A small-molecule ligand and the protein it binds are described below.
Small molecule (SMILES): COC(=O)N1CCC(Oc2cccc([C@@H](CC#N)Nc3nc4n(n3)C(=O)CC(C)=N4)c2)CC1

Binding-site contacts:
Ligand atom N6 contacts residue MET74 of chain 9.B at 2.8 Å (h-bond).
Ligand atom C6 contacts residue ARG88 of chain 9.B at 3.6 Å.
Ligand atom C12 contacts residue ALA37 of chain 9.B at 3.8 Å (hydrophobic).
Ligand atom C contacts residue ARG88 of chain 9.B at 3.6 Å.
Ligand atom N2 contacts residue MET74 of chain 9.B at 3.8 Å.
Ligand atom C14 contacts residue PHE70 of chain 9.B at 3.8 Å (hydrophobic).
Ligand atom C21 contacts residue MET74 of chain 9.B at 3.9 Å (hydrophobic).
Ligand atom C8 contacts residue THR10 of chain 9.B at 3.7 Å.
Ligand atom C21 contacts residue LEU73 of chain 9.B at 3.7 Å (hydrophobic).
Ligand atom N5 contacts residue LEU73 of chain 9.B at 3.6 Å.
Ligand atom N2 contacts residue LEU73 of chain 9.B at 3.8 Å.
Ligand atom C14 contacts residue ASP72 of chain 9.B at 3.2 Å.
Ligand atom N3 contacts residue HIS138 of chain 11.B at 3.5 Å (h-bond).
Ligand atom C16 contacts residue HIS138 of chain 11.B at 3.9 Å.
Ligand atom C20 contacts residue VAL135 of chain 11.B at 3.8 Å (hydrophobic).
Ligand atom C13 contacts residue ASP72 of chain 9.B at 3.7 Å.
Ligand atom O1 contacts residue MET74 of chain 9.B at 3.8 Å.
Ligand atom O1 contacts residue ASN106 of chain 9.B at 3.2 Å (h-bond).
Ligand atom O3 contacts residue GLU134 of chain 11.B at 3.6 Å.
Ligand atom C2 contacts residue MET74 of chain 9.B at 3.7 Å (hydrophobic).
Ligand atom C1 contacts residue MET74 of chain 9.B at 3.8 Å (hydrophobic).
Ligand atom N1 contacts residue ALA38 of chain 9.B at 3.5 Å (h-bond).
Ligand atom C8 contacts residue ALA37 of chain 9.B at 3.6 Å (hydrophobic).
Ligand atom N1 contacts residue SER39 of chain 9.B at 2.9 Å (h-bond).
Ligand atom C20 contacts residue ASN106 of chain 9.B at 3.6 Å.
Ligand atom C15 contacts residue PHE70 of chain 9.B at 3.7 Å (hydrophobic).
Ligand atom C16 contacts residue MET74 of chain 9.B at 3.8 Å (hydrophobic).
Ligand atom C contacts residue ASN106 of chain 9.B at 3.5 Å.
Ligand atom C13 contacts residue HIS138 of chain 11.B at 3.7 Å.
Ligand atom C15 contacts residue SER71 of chain 9.B at 3.7 Å.
Ligand atom C14 contacts residue SER71 of chain 9.B at 3.4 Å.
Ligand atom C6 contacts residue PRO8 of chain 9.B at 3.8 Å (hydrophobic).
Ligand atom C5 contacts residue ARG88 of chain 9.B at 3.5 Å.
Ligand atom C1 contacts residue LEU102 of chain 9.B at 3.8 Å (hydrophobic).
Ligand atom C9 contacts residue ALA37 of chain 9.B at 3.8 Å (hydrophobic).
Ligand atom C7 contacts residue ALA37 of chain 9.B at 3.7 Å (hydrophobic).
Ligand atom O1 contacts residue LEU102 of chain 9.B at 3.6 Å.
Ligand atom O contacts residue ARG88 of chain 9.B at 3.5 Å (salt-bridge).
Ligand atom N6 contacts residue LEU73 of chain 9.B at 3.4 Å.
Ligand atom N2 contacts residue ASP72 of chain 9.B at 3.0 Å (salt-bridge).

Sequence of chain 9.B:
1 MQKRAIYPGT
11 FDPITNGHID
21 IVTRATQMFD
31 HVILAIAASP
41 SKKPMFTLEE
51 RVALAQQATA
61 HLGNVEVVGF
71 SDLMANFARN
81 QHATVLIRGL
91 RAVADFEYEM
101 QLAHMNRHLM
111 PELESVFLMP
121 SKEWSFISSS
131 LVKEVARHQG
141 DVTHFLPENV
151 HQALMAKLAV

Sequence of chain 11.B:
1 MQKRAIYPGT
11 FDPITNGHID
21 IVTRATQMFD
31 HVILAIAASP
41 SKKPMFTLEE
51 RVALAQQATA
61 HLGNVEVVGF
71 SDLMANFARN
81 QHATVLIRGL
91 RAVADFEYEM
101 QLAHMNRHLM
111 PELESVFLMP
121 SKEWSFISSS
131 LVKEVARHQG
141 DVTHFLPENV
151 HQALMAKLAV